Binding-site contacts:
Ligand atom PG contacts residue THR353 of chain 1.A at 3.3 Å.
Ligand atom O1G contacts residue THR353 of chain 1.A at 2.3 Å (h-bond).
Ligand atom O2G contacts residue GLY626 of chain 1.A at 3.5 Å (h-bond).
Ligand atom O3G contacts residue MG1 of chain 1.D at 2.2 Å.
Ligand atom PB contacts residue THR353 of chain 1.A at 4.0 Å.
Ligand atom O2G contacts residue ILE624 of chain 1.A at 3.4 Å (h-bond).
Ligand atom C3B contacts residue GLY626 of chain 1.A at 3.3 Å.
Ligand atom O2G contacts residue ASP351 of chain 1.A at 3.6 Å (salt-bridge).
Ligand atom C3B contacts residue ARG560 of chain 1.A at 3.9 Å.
Ligand atom PB contacts residue ARG560 of chain 1.A at 3.6 Å.
Ligand atom PG contacts residue MG1 of chain 1.D at 3.6 Å.
Ligand atom PB contacts residue GLY626 of chain 1.A at 4.2 Å.
Ligand atom O1B contacts residue THR353 of chain 1.A at 3.4 Å (h-bond).
Ligand atom O3A contacts residue ASP627 of chain 1.A at 4.2 Å.
Ligand atom O2B contacts residue GLY626 of chain 1.A at 4.5 Å.
Ligand atom O1B contacts residue ARG560 of chain 1.A at 3.5 Å (salt-bridge).
Ligand atom O1G contacts residue LYS352 of chain 1.A at 3.0 Å.
Ligand atom O1G contacts residue MG1 of chain 1.D at 4.3 Å.
Ligand atom O2G contacts residue LYS352 of chain 1.A at 4.1 Å.
Ligand atom O3G contacts residue THR353 of chain 1.A at 3.6 Å.
Ligand atom C3B contacts residue THR625 of chain 1.A at 4.1 Å.
Ligand atom C3B contacts residue THR353 of chain 1.A at 3.4 Å.
Ligand atom O3A contacts residue ARG560 of chain 1.A at 2.6 Å (salt-bridge).
Ligand atom O2G contacts residue THR625 of chain 1.A at 3.3 Å.
Ligand atom O1G contacts residue ASP351 of chain 1.A at 4.4 Å.
Ligand atom O1G contacts residue GLY626 of chain 1.A at 4.4 Å.
Ligand atom PG contacts residue THR625 of chain 1.A at 4.2 Å.
Ligand atom O1G contacts residue THR625 of chain 1.A at 3.9 Å.
Ligand atom O2G contacts residue MG1 of chain 1.D at 4.1 Å.
Ligand atom O3A contacts residue GLY626 of chain 1.A at 3.7 Å.
Ligand atom PG contacts residue GLY626 of chain 1.A at 4.0 Å.
Ligand atom PG contacts residue LYS352 of chain 1.A at 4.3 Å.

A protein and the small-molecule ligand that binds it are described below.
Small molecule (SMILES): Nc1ncnc2c1ncn2[C@@H]1O[C@H](CO[P](=O)(O)O[P](=O)(O)CP(=O)(O)O)[C@@H](O)[C@H]1O

Sequence of chain 1.A:
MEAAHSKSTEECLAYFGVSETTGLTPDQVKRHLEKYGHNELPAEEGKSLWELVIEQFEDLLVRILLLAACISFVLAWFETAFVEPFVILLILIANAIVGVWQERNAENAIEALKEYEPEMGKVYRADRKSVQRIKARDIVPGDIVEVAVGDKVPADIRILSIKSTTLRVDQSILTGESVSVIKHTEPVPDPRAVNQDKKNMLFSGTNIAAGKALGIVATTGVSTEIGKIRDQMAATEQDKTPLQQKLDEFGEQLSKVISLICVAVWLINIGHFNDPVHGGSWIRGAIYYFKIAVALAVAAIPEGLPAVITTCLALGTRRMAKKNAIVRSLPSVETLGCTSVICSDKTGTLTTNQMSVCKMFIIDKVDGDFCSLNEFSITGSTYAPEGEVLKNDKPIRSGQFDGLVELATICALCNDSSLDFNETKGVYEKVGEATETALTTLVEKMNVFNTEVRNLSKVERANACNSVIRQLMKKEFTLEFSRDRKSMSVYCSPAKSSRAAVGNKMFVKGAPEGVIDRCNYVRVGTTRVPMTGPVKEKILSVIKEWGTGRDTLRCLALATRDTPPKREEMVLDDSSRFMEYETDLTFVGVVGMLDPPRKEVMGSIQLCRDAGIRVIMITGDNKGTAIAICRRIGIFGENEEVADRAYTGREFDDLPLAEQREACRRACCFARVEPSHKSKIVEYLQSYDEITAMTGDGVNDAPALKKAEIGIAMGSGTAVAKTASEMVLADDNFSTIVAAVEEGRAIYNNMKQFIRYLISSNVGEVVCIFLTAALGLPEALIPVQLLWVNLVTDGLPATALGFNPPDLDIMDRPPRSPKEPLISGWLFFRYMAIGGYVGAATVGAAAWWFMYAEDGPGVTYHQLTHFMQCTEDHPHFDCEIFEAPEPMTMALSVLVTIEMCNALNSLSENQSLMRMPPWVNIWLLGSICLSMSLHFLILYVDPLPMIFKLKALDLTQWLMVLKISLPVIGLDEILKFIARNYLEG